Sequence of chain 1.D:
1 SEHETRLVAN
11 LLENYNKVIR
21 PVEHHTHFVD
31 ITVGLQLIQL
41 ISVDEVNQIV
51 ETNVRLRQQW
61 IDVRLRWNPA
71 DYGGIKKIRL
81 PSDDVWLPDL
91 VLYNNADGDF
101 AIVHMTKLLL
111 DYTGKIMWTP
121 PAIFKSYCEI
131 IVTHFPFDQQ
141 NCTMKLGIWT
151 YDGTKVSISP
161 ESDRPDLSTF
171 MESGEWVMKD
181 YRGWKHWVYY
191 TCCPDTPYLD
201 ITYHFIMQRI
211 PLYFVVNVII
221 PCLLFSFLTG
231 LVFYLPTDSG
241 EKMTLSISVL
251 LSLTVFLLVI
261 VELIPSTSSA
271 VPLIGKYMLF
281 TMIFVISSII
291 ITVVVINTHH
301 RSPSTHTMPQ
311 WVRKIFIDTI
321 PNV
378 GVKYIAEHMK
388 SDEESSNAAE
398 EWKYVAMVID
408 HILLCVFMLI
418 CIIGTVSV

Binding-site contacts:
Ligand atom C8 contacts residue TRP57 of chain 1.C at 3.5 Å (hydrophobic).
Ligand atom C5 contacts residue TRP149 of chain 1.D at 3.7 Å (hydrophobic).
Ligand atom C4 contacts residue CYS193 of chain 1.D at 3.9 Å (hydrophobic).
Ligand atom C10 contacts residue TYR190 of chain 1.D at 3.7 Å (hydrophobic).
Ligand atom C7 contacts residue LEU121 of chain 1.C at 3.6 Å (hydrophobic).
Ligand atom C2 contacts residue TRP149 of chain 1.D at 3.3 Å (hydrophobic).
Ligand atom C2 contacts residue CYS192 of chain 1.D at 4.1 Å (hydrophobic).
Ligand atom C6 contacts residue CYS192 of chain 1.D at 3.9 Å (hydrophobic).
Ligand atom C6 contacts residue TRP149 of chain 1.D at 4.0 Å (hydrophobic).
Ligand atom C8 contacts residue TRP149 of chain 1.D at 3.5 Å (hydrophobic).
Ligand atom C9 contacts residue TRP57 of chain 1.C at 4.1 Å (hydrophobic).
Ligand atom C3 contacts residue CYS192 of chain 1.D at 3.8 Å (hydrophobic).
Ligand atom N1 contacts residue TRP149 of chain 1.D at 3.2 Å (h-bond).
Ligand atom C1 contacts residue TRP149 of chain 1.D at 3.0 Å (hydrophobic).
Ligand atom C4 contacts residue THR150 of chain 1.D at 4.4 Å.
Ligand atom C5 contacts residue THR150 of chain 1.D at 4.2 Å.
Ligand atom C10 contacts residue TRP149 of chain 1.D at 4.0 Å (hydrophobic).
Ligand atom C7 contacts residue CYS192 of chain 1.D at 4.2 Å (hydrophobic).
Ligand atom C2 contacts residue CYS193 of chain 1.D at 4.5 Å (hydrophobic).
Ligand atom C2 contacts residue LEU121 of chain 1.C at 4.1 Å (hydrophobic).
Ligand atom C4 contacts residue TYR198 of chain 1.D at 3.3 Å (hydrophobic).
Ligand atom C8 contacts residue TYR93 of chain 1.D at 4.4 Å (hydrophobic).
Ligand atom C4 contacts residue LEU111 of chain 1.C at 4.1 Å (hydrophobic).
Ligand atom C4 contacts residue TRP149 of chain 1.D at 4.0 Å (hydrophobic).
Ligand atom C1 contacts residue LEU121 of chain 1.C at 3.7 Å (hydrophobic).
Ligand atom C9 contacts residue TYR93 of chain 1.D at 3.5 Å (hydrophobic).
Ligand atom C3 contacts residue TYR198 of chain 1.D at 3.5 Å (hydrophobic).
Ligand atom C10 contacts residue TYR198 of chain 1.D at 3.4 Å (hydrophobic).
Ligand atom C9 contacts residue TYR190 of chain 1.D at 4.3 Å (hydrophobic).
Ligand atom C7 contacts residue TRP57 of chain 1.C at 3.9 Å (hydrophobic).
Ligand atom N1 contacts residue THR150 of chain 1.D at 4.5 Å.
Ligand atom C5 contacts residue LEU111 of chain 1.C at 3.9 Å (hydrophobic).
Ligand atom C3 contacts residue TRP149 of chain 1.D at 3.8 Å (hydrophobic).
Ligand atom N2 contacts residue TRP149 of chain 1.D at 3.5 Å (h-bond).
Ligand atom C9 contacts residue TRP149 of chain 1.D at 3.6 Å (hydrophobic).
Ligand atom C5 contacts residue LEU121 of chain 1.C at 4.3 Å (hydrophobic).
Ligand atom N2 contacts residue TYR93 of chain 1.D at 3.9 Å.
Ligand atom C3 contacts residue CYS193 of chain 1.D at 3.5 Å (hydrophobic).
Ligand atom N1 contacts residue LEU121 of chain 1.C at 3.5 Å.
Ligand atom C10 contacts residue TYR93 of chain 1.D at 3.5 Å (hydrophobic).

Sequence of chain 1.C:
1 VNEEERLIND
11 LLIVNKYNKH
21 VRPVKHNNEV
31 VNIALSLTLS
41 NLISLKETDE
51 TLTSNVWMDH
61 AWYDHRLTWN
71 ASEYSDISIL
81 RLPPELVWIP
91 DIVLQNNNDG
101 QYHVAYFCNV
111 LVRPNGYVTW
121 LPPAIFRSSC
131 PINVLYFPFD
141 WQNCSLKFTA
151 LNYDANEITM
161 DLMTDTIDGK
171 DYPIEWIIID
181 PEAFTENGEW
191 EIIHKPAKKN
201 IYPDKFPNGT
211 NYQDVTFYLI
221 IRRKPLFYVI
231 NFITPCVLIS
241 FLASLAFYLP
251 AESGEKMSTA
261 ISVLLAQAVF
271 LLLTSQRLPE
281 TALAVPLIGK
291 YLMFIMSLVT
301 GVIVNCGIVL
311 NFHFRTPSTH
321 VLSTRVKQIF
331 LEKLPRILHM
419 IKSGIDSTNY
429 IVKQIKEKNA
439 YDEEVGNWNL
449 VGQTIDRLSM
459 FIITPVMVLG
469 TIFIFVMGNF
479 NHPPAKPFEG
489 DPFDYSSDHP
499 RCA

This small molecule binds to this protein.
Small molecule (SMILES): CN1CCC[C@H]1c1cccnc1